This small molecule binds to this protein.
Small molecule (SMILES): COc1ccc(CNC(=O)c2ccccc2CN(C)Cc2ccc3c(c2C(=O)O)OC[C@H](CCC(=O)O)O3)cc1

Binding-site contacts:
Ligand atom O1 contacts residue THR145 of chain 1.A at 2.8 Å (h-bond).
Ligand atom C22 contacts residue THR145 of chain 1.A at 3.2 Å.
Ligand atom C1 contacts residue ASP138 of chain 1.A at 3.6 Å.
Ligand atom C17 contacts residue THR145 of chain 1.A at 3.2 Å.
Ligand atom C29 contacts residue GLU67 of chain 1.B at 3.3 Å.
Ligand atom O4 contacts residue GLU141 of chain 1.A at 2.8 Å (salt-bridge).
Ligand atom C21 contacts residue GLU67 of chain 1.B at 3.4 Å.
Ligand atom O7 contacts residue TYR70 of chain 1.B at 3.4 Å.
Ligand atom O2 contacts residue GLN66 of chain 1.B at 3.6 Å.
Ligand atom C11 contacts residue GLN139 of chain 1.A at 3.5 Å.
Ligand atom O2 contacts residue GLU67 of chain 1.B at 3.2 Å.
Ligand atom O8 contacts residue ALA69 of chain 1.B at 3.4 Å.
Ligand atom C6 contacts residue ALA99 of chain 1.B at 3.6 Å (hydrophobic).
Ligand atom C24 contacts residue ALA69 of chain 1.B at 3.6 Å (hydrophobic).
Ligand atom O8 contacts residue ALA100 of chain 1.B at 3.3 Å.
Ligand atom O6 contacts residue HIS142 of chain 1.A at 3.3 Å.
Ligand atom O6 contacts residue THR145 of chain 1.A at 2.8 Å (h-bond).
Ligand atom C1 contacts residue GLN139 of chain 1.A at 3.7 Å.
Ligand atom C29 contacts residue TYR70 of chain 1.B at 3.7 Å (hydrophobic).
Ligand atom N1 contacts residue GLN139 of chain 1.A at 2.8 Å (h-bond).
Ligand atom C2 contacts residue GLU141 of chain 1.A at 3.5 Å.
Ligand atom C1 contacts residue ALA140 of chain 1.A at 3.5 Å (hydrophobic).
Ligand atom C20 contacts residue THR145 of chain 1.A at 3.6 Å.
Ligand atom C8 contacts residue GLN66 of chain 1.B at 3.2 Å.
Ligand atom C24 contacts residue LEU73 of chain 1.B at 3.7 Å (hydrophobic).
Ligand atom C3 contacts residue ALA140 of chain 1.A at 3.7 Å (hydrophobic).
Ligand atom C16 contacts residue GLN66 of chain 1.B at 3.4 Å.
Ligand atom C28 contacts residue GLN66 of chain 1.B at 3.6 Å.
Ligand atom C12 contacts residue THR145 of chain 1.A at 3.5 Å.
Ligand atom C2 contacts residue ALA140 of chain 1.A at 3.7 Å (hydrophobic).
Ligand atom O1 contacts residue ALA140 of chain 1.A at 3.4 Å.
Ligand atom O1 contacts residue GLU141 of chain 1.A at 3.2 Å (salt-bridge).
Ligand atom O1 contacts residue HIS142 of chain 1.A at 2.9 Å (h-bond).
Ligand atom C10 contacts residue MET149 of chain 1.A at 3.7 Å (hydrophobic).
Ligand atom O7 contacts residue GLN66 of chain 1.B at 3.5 Å.
Ligand atom C7 contacts residue MET149 of chain 1.A at 3.4 Å (hydrophobic).
Ligand atom C25 contacts residue GLN139 of chain 1.A at 3.7 Å.
Ligand atom C19 contacts residue GLN139 of chain 1.A at 3.6 Å.
Ligand atom C20 contacts residue GLU141 of chain 1.A at 3.4 Å.
Ligand atom C3 contacts residue GLN139 of chain 1.A at 3.1 Å.

Sequence of chain 1.A:
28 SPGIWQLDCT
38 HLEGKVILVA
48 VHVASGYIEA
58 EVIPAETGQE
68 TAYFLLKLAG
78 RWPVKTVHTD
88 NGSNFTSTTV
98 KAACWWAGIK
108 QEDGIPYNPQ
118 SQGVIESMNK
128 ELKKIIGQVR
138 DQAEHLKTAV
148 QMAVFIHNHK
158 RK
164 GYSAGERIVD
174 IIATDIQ

Sequence of chain 1.B:
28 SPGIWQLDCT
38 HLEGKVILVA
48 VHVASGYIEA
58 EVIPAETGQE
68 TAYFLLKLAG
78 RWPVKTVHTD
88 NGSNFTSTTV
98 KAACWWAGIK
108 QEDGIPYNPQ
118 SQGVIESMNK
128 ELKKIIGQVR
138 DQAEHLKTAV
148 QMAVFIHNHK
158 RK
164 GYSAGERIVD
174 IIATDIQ